Sequence of chain 51.F:
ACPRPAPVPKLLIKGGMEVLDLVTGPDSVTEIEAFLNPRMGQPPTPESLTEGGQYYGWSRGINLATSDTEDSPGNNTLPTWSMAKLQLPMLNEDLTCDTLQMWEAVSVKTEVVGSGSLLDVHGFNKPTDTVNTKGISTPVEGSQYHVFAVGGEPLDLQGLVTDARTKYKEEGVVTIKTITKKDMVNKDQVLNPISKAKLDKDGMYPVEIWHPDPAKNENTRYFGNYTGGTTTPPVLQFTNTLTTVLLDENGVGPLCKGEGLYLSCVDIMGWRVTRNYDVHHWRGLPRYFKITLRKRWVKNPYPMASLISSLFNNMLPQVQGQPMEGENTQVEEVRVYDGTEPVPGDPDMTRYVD

Binding-site contacts:
Ligand atom C3 contacts residue ARG77 of chain 51.F at 4.1 Å.
Ligand atom C3 contacts residue GLY78 of chain 51.F at 4.1 Å.
Ligand atom C6 contacts residue TYR72 of chain 51.F at 3.8 Å (hydrophobic).
Ligand atom C1 contacts residue SER89 of chain 51.F at 4.2 Å.
Ligand atom O3 contacts residue GLY78 of chain 51.F at 3.6 Å.
Ligand atom O1A contacts residue ARG77 of chain 51.F at 3.0 Å (salt-bridge).
Ligand atom C6 contacts residue ASN93 of chain 51.F at 3.1 Å.
Ligand atom C3 contacts residue GLY78 of chain 51.F at 3.9 Å.
Ligand atom O4 contacts residue GLY78 of chain 51.F at 3.2 Å.
Ligand atom C4 contacts residue TYR72 of chain 51.F at 3.4 Å (hydrophobic).
Ligand atom O8 contacts residue GLU87 of chain 51.F at 3.9 Å.
Ligand atom O6 contacts residue ASN93 of chain 51.F at 3.0 Å (h-bond).
Ligand atom O1A contacts residue TYR72 of chain 51.F at 3.1 Å.
Ligand atom O8 contacts residue TYR72 of chain 51.F at 3.9 Å.
Ligand atom O3 contacts residue VAL296 of chain 51.F at 4.3 Å.
Ligand atom O4 contacts residue TYR72 of chain 51.F at 3.8 Å.
Ligand atom O1B contacts residue ARG77 of chain 51.F at 2.5 Å (salt-bridge).
Ligand atom C4 contacts residue HIS298 of chain 51.F at 4.0 Å.
Ligand atom O1B contacts residue SER89 of chain 51.F at 3.5 Å (h-bond).
Ligand atom O1A contacts residue SER89 of chain 51.F at 4.1 Å.
Ligand atom C4 contacts residue GLY78 of chain 51.F at 3.4 Å.
Ligand atom C10 contacts residue TYR72 of chain 51.F at 4.1 Å (hydrophobic).
Ligand atom O4 contacts residue ILE79 of chain 51.F at 3.6 Å (h-bond).
Ligand atom C3 contacts residue HIS298 of chain 51.F at 4.1 Å.
Ligand atom N5 contacts residue TYR72 of chain 51.F at 3.0 Å (h-bond).
Ligand atom O4 contacts residue THR291 of chain 51.F at 3.4 Å.
Ligand atom C3 contacts residue VAL296 of chain 51.F at 3.7 Å (hydrophobic).
Ligand atom C5 contacts residue TYR72 of chain 51.F at 3.5 Å (hydrophobic).
Ligand atom C1 contacts residue TYR72 of chain 51.F at 4.0 Å (hydrophobic).
Ligand atom O8 contacts residue ARG77 of chain 51.F at 3.1 Å (salt-bridge).
Ligand atom C11 contacts residue ASP85 of chain 55.F at 4.2 Å.
Ligand atom O4 contacts residue ASN80 of chain 51.F at 4.0 Å.
Ligand atom O1A contacts residue GLY78 of chain 51.F at 3.7 Å.
Ligand atom O4 contacts residue HIS298 of chain 51.F at 3.0 Å (h-bond).
Ligand atom C5 contacts residue ASN93 of chain 51.F at 4.1 Å.
Ligand atom C2 contacts residue GLY78 of chain 51.F at 4.1 Å.
Ligand atom C6 contacts residue ARG77 of chain 51.F at 4.3 Å.
Ligand atom C1 contacts residue GLY78 of chain 51.F at 4.1 Å.
Ligand atom C8 contacts residue ARG77 of chain 51.F at 4.1 Å.
Ligand atom C1 contacts residue ARG77 of chain 51.F at 3.1 Å.

Sequence of chain 55.F:
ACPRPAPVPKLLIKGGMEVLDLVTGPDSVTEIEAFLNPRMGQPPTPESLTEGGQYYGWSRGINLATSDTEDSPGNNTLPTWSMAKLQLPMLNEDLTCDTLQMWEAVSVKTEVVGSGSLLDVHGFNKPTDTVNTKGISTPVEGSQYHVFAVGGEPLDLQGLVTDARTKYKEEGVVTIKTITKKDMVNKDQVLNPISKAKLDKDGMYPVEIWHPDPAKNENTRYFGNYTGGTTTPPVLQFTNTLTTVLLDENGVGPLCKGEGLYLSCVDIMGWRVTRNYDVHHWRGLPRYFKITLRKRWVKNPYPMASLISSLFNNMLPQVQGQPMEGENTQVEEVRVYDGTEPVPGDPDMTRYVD

A small-molecule ligand and the protein it binds are described below.
Small molecule (SMILES): CC(=O)N[C@@H]1[C@@H](O[C@@H]2O[C@H](CO)[C@H](O)[C@H](O[C@]3(C(=O)O)C[C@H](O)[C@@H](NC(C)=O)[C@H]([C@H](O)[C@H](O)CO)O3)[C@H]2O)[C@H](O)[C@@H](CO[C@]2(C(=O)O)C[C@H](O)[C@@H](NC(C)=O)[C@H]([C@H](O)[C@H](O)CO)O2)O[C@H]1O